A protein and the small-molecule ligand that binds it are described below.
Small molecule (SMILES): COC(=O)CC(=O)NCCCNCc1ccc(-c2ccccc2)c(Cl)c1

Binding-site contacts:
Ligand atom C15 contacts residue VAL124 of chain 1.B at 3.8 Å (hydrophobic).
Ligand atom C8 contacts residue TYR62 of chain 1.B at 3.8 Å (hydrophobic).
Ligand atom C17 contacts residue ALA133 of chain 1.B at 3.7 Å (hydrophobic).
Ligand atom C17 contacts residue THR131 of chain 1.B at 3.1 Å.
Ligand atom C16 contacts residue PRO132 of chain 1.B at 4.5 Å (hydrophobic).
Ligand atom C17 contacts residue PRO132 of chain 1.B at 4.1 Å (hydrophobic).
Ligand atom C12 contacts residue LEU64 of chain 1.B at 4.2 Å (hydrophobic).
Ligand atom C16 contacts residue ASP126 of chain 1.B at 3.6 Å.
Ligand atom CL contacts residue GLN59 of chain 1.B at 4.4 Å.
Ligand atom C15 contacts residue LYS125 of chain 1.B at 4.2 Å.
Ligand atom N1 contacts residue TYR62 of chain 1.B at 3.4 Å (h-bond).
Ligand atom C15 contacts residue ASP126 of chain 1.B at 4.2 Å.
Ligand atom C16 contacts residue LYS125 of chain 1.B at 3.7 Å.
Ligand atom C17 contacts residue LYS125 of chain 1.B at 4.3 Å.
Ligand atom C15 contacts residue GLN59 of chain 1.B at 4.1 Å.
Ligand atom C19 contacts residue ASP126 of chain 1.B at 3.7 Å.
Ligand atom C16 contacts residue ALA133 of chain 1.B at 3.4 Å (hydrophobic).
Ligand atom C8 contacts residue GLN59 of chain 1.B at 4.5 Å.
Ligand atom CL contacts residue VAL90 of chain 1.B at 4.0 Å.
Ligand atom C7 contacts residue TYR62 of chain 1.B at 3.3 Å (hydrophobic).
Ligand atom C19 contacts residue ILE92 of chain 1.B at 3.9 Å (hydrophobic).
Ligand atom C13 contacts residue LEU64 of chain 1.B at 3.9 Å (hydrophobic).
Ligand atom C16 contacts residue VAL124 of chain 1.B at 3.8 Å (hydrophobic).
Ligand atom C16 contacts residue THR131 of chain 1.B at 3.6 Å.
Ligand atom CL contacts residue VAL124 of chain 1.B at 4.1 Å.
Ligand atom CL contacts residue LEU64 of chain 1.B at 3.9 Å.
Ligand atom C18 contacts residue ASP126 of chain 1.B at 3.5 Å.
Ligand atom C15 contacts residue ALA133 of chain 1.B at 4.2 Å (hydrophobic).
Ligand atom C8 contacts residue LEU64 of chain 1.B at 4.4 Å (hydrophobic).
Ligand atom C12 contacts residue GLN59 of chain 1.B at 4.2 Å.
Ligand atom C18 contacts residue ILE92 of chain 1.B at 3.9 Å (hydrophobic).
Ligand atom CL contacts residue TYR62 of chain 1.B at 4.2 Å.
Ligand atom C13 contacts residue GLN59 of chain 1.B at 3.8 Å.
Ligand atom C17 contacts residue ASP126 of chain 1.B at 3.7 Å.
Ligand atom C14 contacts residue ASP126 of chain 1.B at 4.1 Å.
Ligand atom C17 contacts residue ILE92 of chain 1.B at 4.2 Å (hydrophobic).
Ligand atom N1 contacts residue GLN63 of chain 1.B at 3.5 Å.
Ligand atom C13 contacts residue TYR62 of chain 1.B at 3.4 Å (hydrophobic).
Ligand atom C18 contacts residue THR131 of chain 1.B at 4.0 Å.
Ligand atom N1 contacts residue LEU64 of chain 1.B at 3.2 Å (h-bond).

Sequence of chain 1.B:
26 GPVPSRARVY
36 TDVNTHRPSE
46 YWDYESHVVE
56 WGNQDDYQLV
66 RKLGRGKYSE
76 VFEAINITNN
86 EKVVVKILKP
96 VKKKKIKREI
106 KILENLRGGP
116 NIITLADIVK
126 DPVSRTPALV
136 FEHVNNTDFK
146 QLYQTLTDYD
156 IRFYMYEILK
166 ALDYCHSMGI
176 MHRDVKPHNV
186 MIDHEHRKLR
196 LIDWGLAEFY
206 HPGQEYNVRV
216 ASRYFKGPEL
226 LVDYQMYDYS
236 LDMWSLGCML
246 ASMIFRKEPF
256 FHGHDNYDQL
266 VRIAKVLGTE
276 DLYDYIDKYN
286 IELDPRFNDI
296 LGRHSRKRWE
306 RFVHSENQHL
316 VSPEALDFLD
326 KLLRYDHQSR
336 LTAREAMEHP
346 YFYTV